Binding-site contacts:
Ligand atom N5 contacts residue ALA254 of chain 1.B at 3.6 Å.
Ligand atom F3 contacts residue LEU64 of chain 1.B at 3.2 Å.
Ligand atom C25 contacts residue ALA254 of chain 1.B at 3.2 Å (hydrophobic).
Ligand atom F3 contacts residue SER79 of chain 1.B at 3.5 Å.
Ligand atom C17 contacts residue VAL78 of chain 1.B at 3.9 Å (hydrophobic).
Ligand atom F2 contacts residue LEU64 of chain 1.B at 3.9 Å.
Ligand atom C23 contacts residue ILE174 of chain 1.B at 3.6 Å (hydrophobic).
Ligand atom N8 contacts residue HEM1 of chain 1.E at 2.2 Å.
Ligand atom C25 contacts residue HEM1 of chain 1.E at 3.2 Å.
Ligand atom C22 contacts residue LEU64 of chain 1.B at 3.5 Å (hydrophobic).
Ligand atom F1 contacts residue PHE73 of chain 1.B at 3.5 Å.
Ligand atom C17 contacts residue HEM1 of chain 1.E at 3.6 Å.
Ligand atom N8 contacts residue THR258 of chain 1.B at 4.0 Å.
Ligand atom C19 contacts residue PHE73 of chain 1.B at 3.7 Å (hydrophobic).
Ligand atom N7 contacts residue THR258 of chain 1.B at 3.7 Å.
Ligand atom C14 contacts residue THR258 of chain 1.B at 3.9 Å.
Ligand atom N9 contacts residue ILE174 of chain 1.B at 3.8 Å.
Ligand atom C15 contacts residue THR427 of chain 1.B at 4.0 Å.
Ligand atom C12 contacts residue ALA254 of chain 1.B at 4.1 Å (hydrophobic).
Ligand atom C20 contacts residue TYR61 of chain 1.B at 3.8 Å (hydrophobic).
Ligand atom C16 contacts residue PHE73 of chain 1.B at 4.1 Å (hydrophobic).
Ligand atom C21 contacts residue ALA254 of chain 1.B at 4.1 Å (hydrophobic).
Ligand atom C21 contacts residue HEM1 of chain 1.E at 2.9 Å.
Ligand atom C25 contacts residue THR258 of chain 1.B at 3.0 Å.
Ligand atom C24 contacts residue ILE253 of chain 1.B at 4.0 Å (hydrophobic).
Ligand atom C20 contacts residue VAL78 of chain 1.B at 4.1 Å (hydrophobic).
Ligand atom C24 contacts residue ALA426 of chain 1.B at 4.0 Å (hydrophobic).
Ligand atom C14 contacts residue ALA319 of chain 1.B at 3.7 Å (hydrophobic).
Ligand atom C15 contacts residue ALA426 of chain 1.B at 4.0 Å (hydrophobic).
Ligand atom C18 contacts residue ALA426 of chain 1.B at 3.6 Å (hydrophobic).
Ligand atom N9 contacts residue ALA426 of chain 1.B at 3.6 Å.
Ligand atom F2 contacts residue ALA426 of chain 1.B at 4.0 Å.
Ligand atom N6 contacts residue THR427 of chain 1.B at 3.7 Å.
Ligand atom C20 contacts residue LEU64 of chain 1.B at 3.5 Å (hydrophobic).
Ligand atom C23 contacts residue LEU64 of chain 1.B at 3.8 Å (hydrophobic).
Ligand atom C23 contacts residue ALA426 of chain 1.B at 3.7 Å (hydrophobic).
Ligand atom C14 contacts residue THR427 of chain 1.B at 3.4 Å.
Ligand atom N7 contacts residue ALA254 of chain 1.B at 3.2 Å.
Ligand atom O4 contacts residue HEM1 of chain 1.E at 3.3 Å.
Ligand atom O4 contacts residue VAL78 of chain 1.B at 4.1 Å.

This protein binds this small molecule.
Small molecule (SMILES): C[C@@H](c1ncncc1F)[C@](O)(Cn1cncn1)c1ccc(F)cc1F

Sequence of chain 1.B:
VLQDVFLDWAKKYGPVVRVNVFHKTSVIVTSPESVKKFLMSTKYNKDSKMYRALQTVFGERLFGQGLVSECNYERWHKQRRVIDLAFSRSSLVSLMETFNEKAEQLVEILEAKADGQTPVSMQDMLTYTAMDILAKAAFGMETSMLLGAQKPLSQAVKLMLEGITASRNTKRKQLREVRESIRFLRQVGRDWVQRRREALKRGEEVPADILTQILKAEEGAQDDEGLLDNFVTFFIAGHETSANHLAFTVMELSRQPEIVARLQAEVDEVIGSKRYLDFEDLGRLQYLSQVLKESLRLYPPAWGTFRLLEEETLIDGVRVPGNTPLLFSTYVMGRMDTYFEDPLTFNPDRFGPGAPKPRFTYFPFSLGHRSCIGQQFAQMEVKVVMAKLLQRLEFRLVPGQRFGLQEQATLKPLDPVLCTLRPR